Sequence of chain 2.A:
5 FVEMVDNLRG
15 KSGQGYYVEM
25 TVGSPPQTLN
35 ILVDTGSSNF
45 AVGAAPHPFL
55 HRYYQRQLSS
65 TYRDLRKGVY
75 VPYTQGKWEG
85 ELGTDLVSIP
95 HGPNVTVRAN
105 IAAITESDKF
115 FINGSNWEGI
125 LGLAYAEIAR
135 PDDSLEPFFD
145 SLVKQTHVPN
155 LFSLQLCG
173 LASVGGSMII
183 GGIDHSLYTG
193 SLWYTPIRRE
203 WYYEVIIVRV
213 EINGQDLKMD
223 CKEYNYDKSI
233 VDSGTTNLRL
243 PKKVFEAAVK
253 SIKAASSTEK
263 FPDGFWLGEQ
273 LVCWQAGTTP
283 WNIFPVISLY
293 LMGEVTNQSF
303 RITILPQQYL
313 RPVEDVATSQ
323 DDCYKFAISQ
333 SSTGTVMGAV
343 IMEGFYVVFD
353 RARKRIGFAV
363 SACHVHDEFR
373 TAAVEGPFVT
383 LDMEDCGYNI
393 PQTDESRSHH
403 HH

The protein below binds the small molecule below.
Small molecule (SMILES): CC1(C)Cc2cc(Cl)ccc2C(N[C@@H](Cc2ccccc2)c2nc(=O)c3cnccc3[nH]2)=N1

Binding-site contacts:
Ligand atom C27 contacts residue LEU36 of chain 2.A at 3.6 Å (hydrophobic).
Ligand atom N24 contacts residue THR238 of chain 2.A at 3.0 Å (h-bond).
Ligand atom C28 contacts residue LEU36 of chain 2.A at 3.6 Å (hydrophobic).
Ligand atom C30 contacts residue GLY19 of chain 2.A at 3.5 Å.
Ligand atom C19 contacts residue THR238 of chain 2.A at 3.6 Å.
Ligand atom C29 contacts residue GLY236 of chain 2.A at 3.2 Å.
Ligand atom C10 contacts residue GLY236 of chain 2.A at 3.7 Å.
Ligand atom C17 contacts residue GLN79 of chain 2.A at 3.5 Å.
Ligand atom C5 contacts residue GLN79 of chain 2.A at 3.9 Å.
Ligand atom CL1 contacts residue GLY80 of chain 2.A at 3.5 Å.
Ligand atom CL1 contacts residue LYS113 of chain 2.A at 3.8 Å.
Ligand atom C8 contacts residue ARG241 of chain 2.A at 3.8 Å.
Ligand atom N11 contacts residue GLY236 of chain 2.A at 2.9 Å (h-bond).
Ligand atom C27 contacts residue ASP38 of chain 2.A at 3.7 Å.
Ligand atom C2 contacts residue TYR77 of chain 2.A at 3.6 Å (hydrophobic).
Ligand atom C14 contacts residue GLY236 of chain 2.A at 3.2 Å.
Ligand atom CL1 contacts residue TYR77 of chain 2.A at 3.9 Å.
Ligand atom N20 contacts residue ARG241 of chain 2.A at 3.4 Å.
Ligand atom C30 contacts residue LEU36 of chain 2.A at 3.9 Å (hydrophobic).
Ligand atom C17 contacts residue ARG241 of chain 2.A at 3.7 Å.
Ligand atom C19 contacts residue THR237 of chain 2.A at 3.7 Å.
Ligand atom C31 contacts residue GLY19 of chain 2.A at 3.8 Å.
Ligand atom C9 contacts residue TYR77 of chain 2.A at 3.5 Å (hydrophobic).
Ligand atom C2 contacts residue PHE114 of chain 2.A at 3.8 Å (hydrophobic).
Ligand atom C18 contacts residue ARG241 of chain 2.A at 3.5 Å.
Ligand atom C31 contacts residue TRP121 of chain 2.A at 3.9 Å (hydrophobic).
Ligand atom O25 contacts residue ASN239 of chain 2.A at 2.9 Å (h-bond).
Ligand atom C31 contacts residue LEU36 of chain 2.A at 3.8 Å (hydrophobic).
Ligand atom C12 contacts residue GLY236 of chain 2.A at 3.8 Å.
Ligand atom O25 contacts residue THR237 of chain 2.A at 3.4 Å.
Ligand atom C31 contacts residue GLN18 of chain 2.A at 3.3 Å.
Ligand atom C26 contacts residue GLY17 of chain 2.A at 3.8 Å.
Ligand atom C27 contacts residue GLY236 of chain 2.A at 3.4 Å.
Ligand atom C30 contacts residue GLN18 of chain 2.A at 3.5 Å.
Ligand atom C15 contacts residue THR238 of chain 2.A at 3.4 Å.
Ligand atom O25 contacts residue THR238 of chain 2.A at 3.3 Å (h-bond).
Ligand atom N24 contacts residue THR237 of chain 2.A at 3.6 Å.
Ligand atom C32 contacts residue GLN18 of chain 2.A at 3.8 Å.
Ligand atom C21 contacts residue ARG241 of chain 2.A at 3.5 Å.
Ligand atom C32 contacts residue TRP121 of chain 2.A at 3.9 Å (hydrophobic).